Sequence of chain 2.S:
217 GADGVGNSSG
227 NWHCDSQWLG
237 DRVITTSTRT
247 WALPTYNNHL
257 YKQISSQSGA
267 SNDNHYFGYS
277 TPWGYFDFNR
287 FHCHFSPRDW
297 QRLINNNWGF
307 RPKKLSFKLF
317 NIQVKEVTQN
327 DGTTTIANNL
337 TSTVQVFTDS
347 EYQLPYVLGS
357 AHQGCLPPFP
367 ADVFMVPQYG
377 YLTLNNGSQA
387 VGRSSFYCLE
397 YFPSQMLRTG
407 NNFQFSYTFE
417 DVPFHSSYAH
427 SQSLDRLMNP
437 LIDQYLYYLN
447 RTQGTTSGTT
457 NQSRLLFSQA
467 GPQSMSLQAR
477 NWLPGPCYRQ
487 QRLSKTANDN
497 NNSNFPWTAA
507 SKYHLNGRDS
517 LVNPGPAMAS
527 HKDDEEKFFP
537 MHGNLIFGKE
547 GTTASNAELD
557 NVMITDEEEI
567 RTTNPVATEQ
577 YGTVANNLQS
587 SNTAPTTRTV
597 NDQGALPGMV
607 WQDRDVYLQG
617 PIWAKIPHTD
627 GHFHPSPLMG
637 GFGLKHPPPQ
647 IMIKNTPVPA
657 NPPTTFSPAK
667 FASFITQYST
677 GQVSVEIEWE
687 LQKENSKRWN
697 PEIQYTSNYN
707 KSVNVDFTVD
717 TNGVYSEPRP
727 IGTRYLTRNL

Binding-site contacts:
Ligand atom C5 contacts residue PRO631 of chain 2.S at 4.4 Å (hydrophobic).
Ligand atom C4 contacts residue PRO419 of chain 2.S at 4.2 Å (hydrophobic).
Ligand atom N6 contacts residue GLY637 of chain 2.S at 4.1 Å.
Ligand atom N7 contacts residue HIS630 of chain 2.S at 4.1 Å.
Ligand atom O2P contacts residue HIS628 of chain 2.S at 4.3 Å.
Ligand atom N1 contacts residue ILE622 of chain 2.S at 4.4 Å.
Ligand atom C5 contacts residue PRO419 of chain 2.S at 4.2 Å (hydrophobic).
Ligand atom C2 contacts residue PRO419 of chain 2.S at 4.4 Å (hydrophobic).
Ligand atom C6 contacts residue SER632 of chain 2.S at 4.3 Å.
Ligand atom N6 contacts residue GLY639 of chain 2.S at 2.8 Å (h-bond).
Ligand atom N1 contacts residue PRO631 of chain 2.S at 4.2 Å.
Ligand atom N6 contacts residue PHE638 of chain 2.S at 3.8 Å.
Ligand atom C6 contacts residue PRO631 of chain 2.S at 4.0 Å (hydrophobic).
Ligand atom C6 contacts residue VAL418 of chain 2.S at 3.8 Å (hydrophobic).
Ligand atom O5' contacts residue PHE629 of chain 2.S at 4.2 Å.
Ligand atom C8 contacts residue PRO419 of chain 2.S at 4.3 Å (hydrophobic).
Ligand atom C4 contacts residue PRO631 of chain 2.S at 4.4 Å (hydrophobic).
Ligand atom C5 contacts residue SER632 of chain 2.S at 4.3 Å.
Ligand atom O4' contacts residue PRO631 of chain 2.S at 3.8 Å.
Ligand atom C2' contacts residue PRO419 of chain 2.S at 4.0 Å (hydrophobic).
Ligand atom O5' contacts residue PRO631 of chain 2.S at 4.1 Å.
Ligand atom C8 contacts residue HIS630 of chain 2.S at 3.4 Å.
Ligand atom N6 contacts residue PRO633 of chain 2.S at 4.1 Å.
Ligand atom N9 contacts residue PRO419 of chain 2.S at 4.2 Å.
Ligand atom N3 contacts residue PRO419 of chain 2.S at 4.3 Å.
Ligand atom N7 contacts residue PRO419 of chain 2.S at 4.4 Å.
Ligand atom N9 contacts residue HIS630 of chain 2.S at 4.2 Å.
Ligand atom N6 contacts residue PRO631 of chain 2.S at 3.9 Å.
Ligand atom C6 contacts residue GLY639 of chain 2.S at 3.7 Å.
Ligand atom C1' contacts residue HIS630 of chain 2.S at 4.0 Å.
Ligand atom N6 contacts residue SER632 of chain 2.S at 3.9 Å.
Ligand atom N1 contacts residue VAL418 of chain 2.S at 3.8 Å.
Ligand atom O4' contacts residue HIS630 of chain 2.S at 4.4 Å.
Ligand atom O2P contacts residue PHE629 of chain 2.S at 4.0 Å.
Ligand atom O2P contacts residue PRO631 of chain 2.S at 3.8 Å.
Ligand atom N7 contacts residue SER632 of chain 2.S at 3.8 Å.
Ligand atom C6 contacts residue PRO419 of chain 2.S at 4.4 Å (hydrophobic).
Ligand atom N6 contacts residue VAL418 of chain 2.S at 3.6 Å.
Ligand atom N1 contacts residue GLY639 of chain 2.S at 2.9 Å (h-bond).
Ligand atom C2 contacts residue GLY639 of chain 2.S at 3.7 Å.

The small molecule below binds the protein below.
Small molecule (SMILES): Nc1ncnc2c1ncn2[C@H]1C[C@H](O)[C@@H](COP(=O)(O)O)O1